Sequence of chain 1.F:
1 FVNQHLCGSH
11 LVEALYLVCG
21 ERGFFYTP

Sequence of chain 1.L:
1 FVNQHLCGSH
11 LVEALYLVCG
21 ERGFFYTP

Binding-site contacts:
Ligand atom C5 contacts residue HIS10 of chain 1.L at 4.2 Å.
Ligand atom C6 contacts residue CYS6 of chain 1.K at 3.0 Å (hydrophobic).
Ligand atom C4 contacts residue HIS10 of chain 1.L at 3.9 Å.
Ligand atom C1 contacts residue LEU11 of chain 1.L at 3.9 Å (hydrophobic).
Ligand atom C2 contacts residue CYS6 of chain 1.K at 4.5 Å (hydrophobic).
Ligand atom C4 contacts residue LEU11 of chain 1.L at 3.9 Å (hydrophobic).
Ligand atom C7 contacts residue ALA14 of chain 1.L at 3.7 Å (hydrophobic).
Ligand atom O1 contacts residue CYS6 of chain 1.K at 2.5 Å (h-bond).
Ligand atom C6 contacts residue CYS7 of chain 1.L at 3.8 Å (hydrophobic).
Ligand atom C5 contacts residue LEU11 of chain 1.L at 3.6 Å (hydrophobic).
Ligand atom C1 contacts residue VAL10 of chain 1.K at 4.5 Å (hydrophobic).
Ligand atom C2 contacts residue CYS11 of chain 1.K at 3.5 Å (hydrophobic).
Ligand atom C3 contacts residue LEU11 of chain 1.L at 4.2 Å (hydrophobic).
Ligand atom O1 contacts residue VAL10 of chain 1.K at 3.4 Å.
Ligand atom C3 contacts residue LEU16 of chain 1.K at 4.2 Å (hydrophobic).
Ligand atom C7 contacts residue CYS11 of chain 1.K at 4.5 Å (hydrophobic).
Ligand atom C5 contacts residue CYS7 of chain 1.L at 3.9 Å (hydrophobic).
Ligand atom C7 contacts residue LEU17 of chain 1.F at 3.7 Å (hydrophobic).
Ligand atom C6 contacts residue LEU11 of chain 1.L at 3.6 Å (hydrophobic).
Ligand atom C7 contacts residue HIS5 of chain 1.H at 3.4 Å.
Ligand atom C2 contacts residue LEU11 of chain 1.L at 4.2 Å (hydrophobic).
Ligand atom C2 contacts residue LEU16 of chain 1.K at 4.1 Å (hydrophobic).
Ligand atom C5 contacts residue VAL2 of chain 1.H at 4.5 Å (hydrophobic).
Ligand atom C4 contacts residue HIS5 of chain 1.H at 4.1 Å.
Ligand atom C6 contacts residue VAL2 of chain 1.H at 4.0 Å (hydrophobic).
Ligand atom C5 contacts residue LEU6 of chain 1.H at 4.2 Å (hydrophobic).
Ligand atom C2 contacts residue HIS5 of chain 1.H at 4.0 Å.
Ligand atom O1 contacts residue VAL2 of chain 1.H at 3.9 Å.
Ligand atom C5 contacts residue CYS6 of chain 1.K at 4.3 Å (hydrophobic).
Ligand atom O1 contacts residue SER9 of chain 1.K at 3.5 Å (h-bond).
Ligand atom C3 contacts residue CYS11 of chain 1.K at 4.5 Å (hydrophobic).
Ligand atom C1 contacts residue VAL2 of chain 1.H at 4.4 Å (hydrophobic).
Ligand atom C1 contacts residue CYS11 of chain 1.K at 3.9 Å (hydrophobic).
Ligand atom O1 contacts residue CYS11 of chain 1.K at 2.8 Å (h-bond).
Ligand atom C7 contacts residue LEU16 of chain 1.K at 3.9 Å (hydrophobic).
Ligand atom C3 contacts residue HIS5 of chain 1.H at 3.7 Å.
Ligand atom C1 contacts residue CYS6 of chain 1.K at 3.1 Å (hydrophobic).

A protein and the small-molecule ligand that binds it are described below.
Small molecule (SMILES): Cc1cccc(O)c1

Sequence of chain 1.H:
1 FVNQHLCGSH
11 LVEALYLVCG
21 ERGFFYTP

Sequence of chain 1.K:
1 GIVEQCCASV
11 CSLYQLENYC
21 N